Binding-site contacts:
Ligand atom C8 contacts residue LEU374 of chain 1.C at 3.7 Å (hydrophobic).
Ligand atom C8 contacts residue ASP373 of chain 1.C at 3.5 Å.
Ligand atom C1 contacts residue ASN375 of chain 1.C at 1.7 Å.
Ligand atom N2 contacts residue ASP373 of chain 1.C at 4.2 Å.
Ligand atom C4 contacts residue ASN375 of chain 1.C at 4.4 Å.
Ligand atom O5 contacts residue ASN375 of chain 1.C at 2.6 Å (h-bond).
Ligand atom C2 contacts residue ASN375 of chain 1.C at 2.5 Å.
Ligand atom C5 contacts residue ASN375 of chain 1.C at 4.0 Å.
Ligand atom C7 contacts residue ASP373 of chain 1.C at 4.4 Å.
Ligand atom O7 contacts residue ASN375 of chain 1.C at 4.2 Å.
Ligand atom N2 contacts residue ASN375 of chain 1.C at 2.9 Å (h-bond).
Ligand atom C7 contacts residue ASN375 of chain 1.C at 3.7 Å.
Ligand atom C8 contacts residue ASN375 of chain 1.C at 4.5 Å.
Ligand atom C3 contacts residue ASN375 of chain 1.C at 3.9 Å.

Sequence of chain 1.C:
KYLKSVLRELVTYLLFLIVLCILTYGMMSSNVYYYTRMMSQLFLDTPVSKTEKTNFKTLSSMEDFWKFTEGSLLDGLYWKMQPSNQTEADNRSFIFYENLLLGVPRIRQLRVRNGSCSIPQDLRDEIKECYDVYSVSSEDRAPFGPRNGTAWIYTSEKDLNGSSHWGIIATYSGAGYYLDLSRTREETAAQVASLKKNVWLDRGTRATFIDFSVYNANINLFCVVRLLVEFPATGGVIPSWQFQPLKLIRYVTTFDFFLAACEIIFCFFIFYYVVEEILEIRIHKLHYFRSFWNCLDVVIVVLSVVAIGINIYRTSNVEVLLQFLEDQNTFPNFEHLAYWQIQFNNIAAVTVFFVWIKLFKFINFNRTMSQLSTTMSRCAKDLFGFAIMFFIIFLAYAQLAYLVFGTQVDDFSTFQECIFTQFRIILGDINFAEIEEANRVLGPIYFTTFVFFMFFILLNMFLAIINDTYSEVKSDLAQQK

The protein below binds the small molecule below.
Small molecule (SMILES): CC(=O)N[C@H]1[C@H](O[C@H]2[C@H](O)[C@@H](NC(C)=O)CO[C@@H]2CO)O[C@H](CO)[C@@H](O)[C@@H]1O